The small molecule below binds the protein below.
Small molecule (SMILES): CC(=O)N[C@H]1[C@H](O[C@H]2[C@H](O)[C@@H](NC(C)=O)CO[C@@H]2CO)O[C@H](CO)[C@@H](O[C@@H]2O[C@H](CO)[C@@H](O)[C@H](O[C@H]3O[C@H](CO)[C@@H](O)[C@H](O)[C@@H]3O)[C@@H]2O)[C@@H]1O

Binding-site contacts:
Ligand atom O3 contacts residue CYS405 of chain 1.A at 4.2 Å.
Ligand atom C5 contacts residue VAL406 of chain 1.A at 3.6 Å (hydrophobic).
Ligand atom C2 contacts residue VAL406 of chain 1.A at 4.5 Å (hydrophobic).
Ligand atom C1 contacts residue ASN224 of chain 1.A at 1.5 Å.
Ligand atom C6 contacts residue NAG1 of chain 1.RA at 3.9 Å.
Ligand atom C7 contacts residue ASN338 of chain 1.A at 4.3 Å.
Ligand atom O4 contacts residue VAL406 of chain 1.A at 4.1 Å.
Ligand atom O6 contacts residue SER171 of chain 1.A at 3.6 Å.
Ligand atom N2 contacts residue ASN224 of chain 1.A at 3.0 Å (h-bond).
Ligand atom C4 contacts residue GLU173 of chain 1.A at 4.4 Å.
Ligand atom C3 contacts residue ASN224 of chain 1.A at 3.9 Å.
Ligand atom O5 contacts residue GLU173 of chain 1.A at 4.2 Å.
Ligand atom O5 contacts residue ASN224 of chain 1.A at 2.4 Å (h-bond).
Ligand atom C8 contacts residue LEU223 of chain 1.A at 3.8 Å (hydrophobic).
Ligand atom N2 contacts residue SER407 of chain 1.A at 3.8 Å.
Ligand atom C4 contacts residue ASN224 of chain 1.A at 4.3 Å.
Ligand atom C1 contacts residue SER407 of chain 1.A at 3.9 Å.
Ligand atom C5 contacts residue ASN224 of chain 1.A at 3.8 Å.
Ligand atom C5 contacts residue NAG1 of chain 1.RA at 3.7 Å.
Ligand atom C2 contacts residue ASN224 of chain 1.A at 2.6 Å.
Ligand atom C5 contacts residue GLU173 of chain 1.A at 3.5 Å.
Ligand atom C7 contacts residue ASN224 of chain 1.A at 3.6 Å.
Ligand atom O5 contacts residue NAG1 of chain 1.RA at 3.2 Å.
Ligand atom O7 contacts residue ASN224 of chain 1.A at 3.7 Å.
Ligand atom C6 contacts residue SER171 of chain 1.A at 4.0 Å.
Ligand atom O4 contacts residue GLU173 of chain 1.A at 4.3 Å.
Ligand atom O7 contacts residue PRO174 of chain 1.A at 3.6 Å.
Ligand atom C2 contacts residue SER407 of chain 1.A at 4.3 Å.
Ligand atom O6 contacts residue GLY340 of chain 1.A at 3.5 Å.
Ligand atom C7 contacts residue VAL216 of chain 1.A at 4.4 Å (hydrophobic).
Ligand atom C8 contacts residue VAL216 of chain 1.A at 4.1 Å (hydrophobic).
Ligand atom C6 contacts residue GLU173 of chain 1.A at 3.9 Å.
Ligand atom C3 contacts residue VAL406 of chain 1.A at 3.8 Å (hydrophobic).
Ligand atom C1 contacts residue VAL406 of chain 1.A at 4.1 Å (hydrophobic).
Ligand atom C4 contacts residue VAL406 of chain 1.A at 4.1 Å (hydrophobic).
Ligand atom O7 contacts residue VAL216 of chain 1.A at 4.1 Å.
Ligand atom O5 contacts residue VAL406 of chain 1.A at 4.3 Å.
Ligand atom C1 contacts residue NAG1 of chain 1.RA at 3.8 Å.
Ligand atom C8 contacts residue ASN338 of chain 1.A at 3.6 Å.

Sequence of chain 1.A:
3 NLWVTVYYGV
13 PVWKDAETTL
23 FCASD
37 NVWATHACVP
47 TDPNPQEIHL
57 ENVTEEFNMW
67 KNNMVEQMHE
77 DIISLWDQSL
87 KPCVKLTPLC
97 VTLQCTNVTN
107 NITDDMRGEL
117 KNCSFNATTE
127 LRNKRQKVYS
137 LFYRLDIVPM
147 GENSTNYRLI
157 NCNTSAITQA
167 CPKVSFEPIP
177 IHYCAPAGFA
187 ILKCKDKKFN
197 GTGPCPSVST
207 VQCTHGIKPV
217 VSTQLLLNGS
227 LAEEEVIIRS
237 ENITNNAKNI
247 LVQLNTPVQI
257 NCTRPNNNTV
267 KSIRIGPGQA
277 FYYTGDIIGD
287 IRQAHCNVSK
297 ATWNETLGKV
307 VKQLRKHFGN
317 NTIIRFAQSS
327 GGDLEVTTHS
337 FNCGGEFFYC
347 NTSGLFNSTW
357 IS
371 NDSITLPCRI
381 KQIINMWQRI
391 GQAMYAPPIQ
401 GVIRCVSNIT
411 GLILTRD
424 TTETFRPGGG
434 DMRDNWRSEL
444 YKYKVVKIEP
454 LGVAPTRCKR